Sequence of chain 1.E:
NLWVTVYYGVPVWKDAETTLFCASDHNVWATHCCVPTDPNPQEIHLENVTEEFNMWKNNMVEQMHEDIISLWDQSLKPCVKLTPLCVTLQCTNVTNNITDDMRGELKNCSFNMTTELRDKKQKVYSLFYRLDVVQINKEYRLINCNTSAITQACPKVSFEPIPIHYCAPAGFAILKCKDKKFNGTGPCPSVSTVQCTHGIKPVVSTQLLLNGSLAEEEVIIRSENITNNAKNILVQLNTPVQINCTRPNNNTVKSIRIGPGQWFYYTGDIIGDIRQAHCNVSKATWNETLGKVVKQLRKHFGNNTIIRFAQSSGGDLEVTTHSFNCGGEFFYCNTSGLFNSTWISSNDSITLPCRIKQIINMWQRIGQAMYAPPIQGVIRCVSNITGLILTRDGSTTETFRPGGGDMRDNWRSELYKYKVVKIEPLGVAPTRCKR

Binding-site contacts:
Ligand atom O6 contacts residue PRO235 of chain 1.E at 3.9 Å.
Ligand atom C8 contacts residue SER271 of chain 1.E at 3.6 Å.
Ligand atom C5 contacts residue ASN231 of chain 1.E at 3.8 Å.
Ligand atom C5 contacts residue GLY234 of chain 1.E at 4.4 Å.
Ligand atom C1 contacts residue ASN231 of chain 1.E at 1.5 Å.
Ligand atom O7 contacts residue ASN231 of chain 1.E at 3.0 Å (h-bond).
Ligand atom C4 contacts residue ASN231 of chain 1.E at 4.4 Å.
Ligand atom C1 contacts residue THR233 of chain 1.E at 3.7 Å.
Ligand atom O7 contacts residue PRO235 of chain 1.E at 4.4 Å.
Ligand atom N2 contacts residue THR233 of chain 1.E at 4.0 Å.
Ligand atom C8 contacts residue ASN231 of chain 1.E at 4.3 Å.
Ligand atom C2 contacts residue THR233 of chain 1.E at 4.2 Å.
Ligand atom C8 contacts residue ILE269 of chain 1.E at 4.0 Å (hydrophobic).
Ligand atom O7 contacts residue ILE269 of chain 1.E at 4.2 Å.
Ligand atom C8 contacts residue ARG270 of chain 1.E at 4.3 Å.
Ligand atom O5 contacts residue ASN231 of chain 1.E at 2.5 Å (h-bond).
Ligand atom C3 contacts residue ASN231 of chain 1.E at 3.9 Å.
Ligand atom O6 contacts residue GLY234 of chain 1.E at 3.8 Å.
Ligand atom C7 contacts residue ASN231 of chain 1.E at 3.1 Å.
Ligand atom O7 contacts residue HIS348 of chain 1.E at 3.7 Å.
Ligand atom N2 contacts residue ASN231 of chain 1.E at 2.9 Å (h-bond).
Ligand atom C7 contacts residue PRO235 of chain 1.E at 4.5 Å (hydrophobic).
Ligand atom C3 contacts residue THR233 of chain 1.E at 4.0 Å.
Ligand atom C2 contacts residue ASN231 of chain 1.E at 2.5 Å.
Ligand atom C8 contacts residue PRO235 of chain 1.E at 3.7 Å (hydrophobic).

This small molecule binds to this protein.
Small molecule (SMILES): CC(=O)N[C@H]1[C@H](O[C@H]2[C@H](O)[C@@H](NC(C)=O)CO[C@@H]2CO)O[C@H](CO)[C@@H](O)[C@@H]1O